A small-molecule ligand and the protein it binds are described below.
Small molecule (SMILES): Cn1c(N)nc2ncc(-c3ccc(O)cc3)cc21

Binding-site contacts:
Ligand atom CAM contacts residue GLY225 of chain 1.A at 4.2 Å.
Ligand atom CAL contacts residue GLU57 of chain 1.A at 3.0 Å.
Ligand atom CAD contacts residue LEU53 of chain 1.A at 3.8 Å (hydrophobic).
Ligand atom CAD contacts residue GLU57 of chain 1.A at 3.1 Å.
Ligand atom CAG contacts residue LEU91 of chain 1.A at 4.3 Å (hydrophobic).
Ligand atom OAC contacts residue ARG98 of chain 1.A at 2.9 Å (salt-bridge).
Ligand atom OAC contacts residue GLU57 of chain 1.A at 2.5 Å (salt-bridge).
Ligand atom CAL contacts residue ARG98 of chain 1.A at 4.1 Å.
Ligand atom CAD contacts residue PHE108 of chain 1.A at 4.3 Å (hydrophobic).
Ligand atom CAD contacts residue ALA54 of chain 1.A at 4.0 Å (hydrophobic).
Ligand atom CAF contacts residue ALA54 of chain 1.A at 3.8 Å (hydrophobic).
Ligand atom NAB contacts residue LEU229 of chain 1.A at 4.2 Å.
Ligand atom CAN contacts residue ALA54 of chain 1.A at 4.3 Å (hydrophobic).
Ligand atom CAF contacts residue GLU57 of chain 1.A at 4.2 Å.
Ligand atom NAJ contacts residue ALA54 of chain 1.A at 4.4 Å.
Ligand atom NAR contacts residue MET125 of chain 1.A at 4.0 Å.
Ligand atom NAB contacts residue ILE128 of chain 1.A at 4.4 Å.
Ligand atom CAA contacts residue MET125 of chain 1.A at 3.3 Å (hydrophobic).
Ligand atom CAL contacts residue PHE108 of chain 1.A at 4.3 Å (hydrophobic).
Ligand atom CAE contacts residue GLU57 of chain 1.A at 4.0 Å.
Ligand atom CAN contacts residue LEU50 of chain 1.A at 4.2 Å (hydrophobic).
Ligand atom NAB contacts residue MET125 of chain 1.A at 3.5 Å.
Ligand atom CAA contacts residue ILE128 of chain 1.A at 4.0 Å (hydrophobic).
Ligand atom OAC contacts residue PHE108 of chain 1.A at 4.2 Å.
Ligand atom NAB contacts residue HIS228 of chain 1.A at 2.8 Å (h-bond).
Ligand atom NAJ contacts residue THR51 of chain 1.A at 4.3 Å.
Ligand atom NAK contacts residue LEU229 of chain 1.A at 3.8 Å.
Ligand atom CAF contacts residue LEU50 of chain 1.A at 3.2 Å (hydrophobic).
Ligand atom CAO contacts residue LEU50 of chain 1.A at 4.3 Å (hydrophobic).
Ligand atom NAB contacts residue GLY225 of chain 1.A at 3.6 Å (h-bond).
Ligand atom CAM contacts residue MET125 of chain 1.A at 4.1 Å (hydrophobic).
Ligand atom CAH contacts residue ALA54 of chain 1.A at 3.6 Å (hydrophobic).
Ligand atom CAD contacts residue LEU50 of chain 1.A at 3.9 Å (hydrophobic).
Ligand atom NAK contacts residue MET47 of chain 1.A at 4.1 Å.
Ligand atom CAH contacts residue LEU50 of chain 1.A at 3.8 Å (hydrophobic).
Ligand atom CAM contacts residue HIS228 of chain 1.A at 3.9 Å.
Ligand atom CAE contacts residue LEU91 of chain 1.A at 3.9 Å (hydrophobic).
Ligand atom CAE contacts residue LEU95 of chain 1.A at 4.2 Å (hydrophobic).
Ligand atom OAC contacts residue LEU91 of chain 1.A at 4.4 Å.
Ligand atom CAP contacts residue MET47 of chain 1.A at 4.4 Å (hydrophobic).

Sequence of chain 1.A:
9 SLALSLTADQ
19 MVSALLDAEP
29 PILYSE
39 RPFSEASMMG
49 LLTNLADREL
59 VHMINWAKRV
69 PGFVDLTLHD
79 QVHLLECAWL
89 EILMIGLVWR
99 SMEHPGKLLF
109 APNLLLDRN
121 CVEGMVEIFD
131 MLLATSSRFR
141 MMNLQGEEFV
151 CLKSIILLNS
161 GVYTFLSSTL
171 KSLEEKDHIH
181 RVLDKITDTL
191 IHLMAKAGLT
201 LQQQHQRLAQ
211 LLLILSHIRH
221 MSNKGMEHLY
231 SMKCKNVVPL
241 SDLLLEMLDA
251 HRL